Sequence of chain 1.B:
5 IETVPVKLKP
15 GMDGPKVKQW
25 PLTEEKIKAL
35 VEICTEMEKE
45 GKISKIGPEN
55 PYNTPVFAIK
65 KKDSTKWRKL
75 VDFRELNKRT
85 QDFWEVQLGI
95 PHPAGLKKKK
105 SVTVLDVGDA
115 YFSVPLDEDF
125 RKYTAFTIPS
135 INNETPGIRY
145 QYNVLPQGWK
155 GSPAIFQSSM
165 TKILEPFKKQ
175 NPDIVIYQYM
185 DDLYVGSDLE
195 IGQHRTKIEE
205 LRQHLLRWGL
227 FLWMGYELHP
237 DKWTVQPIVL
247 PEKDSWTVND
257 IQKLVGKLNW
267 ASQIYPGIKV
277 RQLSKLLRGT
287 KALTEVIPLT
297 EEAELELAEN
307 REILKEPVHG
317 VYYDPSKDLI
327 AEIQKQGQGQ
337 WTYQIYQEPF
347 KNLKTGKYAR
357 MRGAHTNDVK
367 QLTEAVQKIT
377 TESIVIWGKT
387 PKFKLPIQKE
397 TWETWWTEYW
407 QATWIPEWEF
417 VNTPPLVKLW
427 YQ

This small molecule binds to this protein.
Small molecule (SMILES): Cc1cn([C@@H]2O[C@H](CO[Si](C)(C)C(C)(C)C)[C@@]3(OS(=O)(=O)C=C3N)[C@H]2O[Si](C)(C)C(C)(C)C)c(=O)[nH]c1=O

Sequence of chain 1.A:
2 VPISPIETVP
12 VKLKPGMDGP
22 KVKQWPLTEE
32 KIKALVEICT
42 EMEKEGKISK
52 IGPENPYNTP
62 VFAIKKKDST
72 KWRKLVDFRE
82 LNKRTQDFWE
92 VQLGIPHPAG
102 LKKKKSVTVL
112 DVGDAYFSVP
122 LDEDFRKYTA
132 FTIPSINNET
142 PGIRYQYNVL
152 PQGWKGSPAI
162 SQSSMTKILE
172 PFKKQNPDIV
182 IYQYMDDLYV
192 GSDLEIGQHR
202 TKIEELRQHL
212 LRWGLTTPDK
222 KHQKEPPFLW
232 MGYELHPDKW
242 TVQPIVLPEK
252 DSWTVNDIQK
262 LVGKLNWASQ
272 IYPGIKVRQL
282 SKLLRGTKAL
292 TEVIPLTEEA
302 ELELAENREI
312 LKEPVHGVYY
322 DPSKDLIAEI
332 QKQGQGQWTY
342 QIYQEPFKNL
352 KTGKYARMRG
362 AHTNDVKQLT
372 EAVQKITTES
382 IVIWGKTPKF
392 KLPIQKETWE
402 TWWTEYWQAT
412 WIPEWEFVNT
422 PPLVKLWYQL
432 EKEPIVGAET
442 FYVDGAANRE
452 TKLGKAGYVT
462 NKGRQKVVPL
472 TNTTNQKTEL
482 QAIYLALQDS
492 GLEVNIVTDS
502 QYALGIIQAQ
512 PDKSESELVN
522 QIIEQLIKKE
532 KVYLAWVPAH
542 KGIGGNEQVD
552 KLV

Binding-site contacts:
Ligand atom O7 contacts residue VAL181 of chain 1.A at 3.4 Å.
Ligand atom O4 contacts residue VAL108 of chain 1.A at 3.5 Å.
Ligand atom O8 contacts residue LYS105 of chain 1.A at 3.1 Å (salt-bridge).
Ligand atom O1 contacts residue LYS222 of chain 1.A at 3.6 Å (salt-bridge).
Ligand atom C6 contacts residue TYR190 of chain 1.A at 3.8 Å (hydrophobic).
Ligand atom C12 contacts residue TYR183 of chain 1.A at 3.6 Å (hydrophobic).
Ligand atom O7 contacts residue VAL108 of chain 1.A at 3.6 Å.
Ligand atom O7 contacts residue GLY192 of chain 1.A at 3.8 Å.
Ligand atom C1 contacts residue TYR190 of chain 1.A at 4.0 Å (hydrophobic).
Ligand atom O8 contacts residue VAL108 of chain 1.A at 3.0 Å.
Ligand atom O7 contacts residue TYR183 of chain 1.A at 3.1 Å.
Ligand atom C12 contacts residue LYS103 of chain 1.A at 3.1 Å.
Ligand atom S1 contacts residue VAL108 of chain 1.A at 3.5 Å.
Ligand atom N1 contacts residue PHE229 of chain 1.A at 3.6 Å.
Ligand atom C5 contacts residue TRP231 of chain 1.A at 3.8 Å (hydrophobic).
Ligand atom N2 contacts residue TYR190 of chain 1.A at 3.7 Å.
Ligand atom N3 contacts residue LEU102 of chain 1.A at 3.6 Å.
Ligand atom C7 contacts residue TYR183 of chain 1.A at 3.5 Å (hydrophobic).
Ligand atom O7 contacts residue LYS105 of chain 1.A at 3.6 Å.
Ligand atom O2 contacts residue TYR190 of chain 1.A at 3.8 Å.
Ligand atom S1 contacts residue TYR183 of chain 1.A at 3.8 Å.
Ligand atom C16 contacts residue TYR320 of chain 1.A at 3.5 Å (hydrophobic).
Ligand atom O2 contacts residue VAL108 of chain 1.A at 3.6 Å.
Ligand atom O3 contacts residue TYR190 of chain 1.A at 3.2 Å.
Ligand atom C5 contacts residue LEU236 of chain 1.A at 3.9 Å (hydrophobic).
Ligand atom N1 contacts residue TYR190 of chain 1.A at 3.6 Å.
Ligand atom C4 contacts residue TYR190 of chain 1.A at 3.5 Å (hydrophobic).
Ligand atom C22 contacts residue TRP231 of chain 1.A at 3.6 Å (hydrophobic).
Ligand atom O8 contacts residue LYS104 of chain 1.A at 3.8 Å.
Ligand atom C16 contacts residue HIS237 of chain 1.A at 3.1 Å.
Ligand atom C11 contacts residue TYR183 of chain 1.A at 3.8 Å (hydrophobic).
Ligand atom C21 contacts residue TRP231 of chain 1.A at 3.9 Å (hydrophobic).
Ligand atom C16 contacts residue PRO238 of chain 1.A at 3.5 Å (hydrophobic).
Ligand atom C1 contacts residue PHE229 of chain 1.A at 3.7 Å (hydrophobic).
Ligand atom C21 contacts residue TYR185 of chain 1.A at 3.8 Å (hydrophobic).
Ligand atom O1 contacts residue PHE229 of chain 1.A at 3.5 Å.
Ligand atom C22 contacts residue PRO97 of chain 1.A at 3.5 Å (hydrophobic).
Ligand atom C14 contacts residue LEU236 of chain 1.A at 3.5 Å (hydrophobic).
Ligand atom C24 contacts residue LEU102 of chain 1.A at 3.9 Å (hydrophobic).
Ligand atom C17 contacts residue LYS104 of chain 1.A at 3.7 Å.